Binding-site contacts:
Ligand atom O6 contacts residue ALA706 of chain 1.A at 4.3 Å.
Ligand atom C2 contacts residue ASN1074 of chain 1.A at 2.5 Å.
Ligand atom C8 contacts residue LYS1073 of chain 1.A at 4.4 Å.
Ligand atom C8 contacts residue ASN1074 of chain 1.A at 4.0 Å.
Ligand atom O5 contacts residue ASN1074 of chain 1.A at 2.3 Å (h-bond).
Ligand atom O5 contacts residue ALA706 of chain 1.A at 4.4 Å.
Ligand atom C5 contacts residue ASN1074 of chain 1.A at 3.6 Å.
Ligand atom N2 contacts residue ASN1074 of chain 1.A at 3.1 Å (h-bond).
Ligand atom C7 contacts residue ASN1074 of chain 1.A at 3.5 Å.
Ligand atom O7 contacts residue ASN1074 of chain 1.A at 3.5 Å (h-bond).
Ligand atom C1 contacts residue ASN1074 of chain 1.A at 1.5 Å.
Ligand atom C5 contacts residue ALA706 of chain 1.A at 3.9 Å (hydrophobic).
Ligand atom C1 contacts residue ALA706 of chain 1.A at 4.5 Å (hydrophobic).
Ligand atom C4 contacts residue ASN1074 of chain 1.A at 4.2 Å.
Ligand atom C8 contacts residue GLU1072 of chain 1.A at 3.4 Å.
Ligand atom C3 contacts residue ASN1074 of chain 1.A at 3.8 Å.

The protein below binds the small molecule below.
Small molecule (SMILES): CC(=O)N[C@@H]1[C@@H](O)[C@H](O)[C@@H](CO)O[C@H]1O

Sequence of chain 1.A:
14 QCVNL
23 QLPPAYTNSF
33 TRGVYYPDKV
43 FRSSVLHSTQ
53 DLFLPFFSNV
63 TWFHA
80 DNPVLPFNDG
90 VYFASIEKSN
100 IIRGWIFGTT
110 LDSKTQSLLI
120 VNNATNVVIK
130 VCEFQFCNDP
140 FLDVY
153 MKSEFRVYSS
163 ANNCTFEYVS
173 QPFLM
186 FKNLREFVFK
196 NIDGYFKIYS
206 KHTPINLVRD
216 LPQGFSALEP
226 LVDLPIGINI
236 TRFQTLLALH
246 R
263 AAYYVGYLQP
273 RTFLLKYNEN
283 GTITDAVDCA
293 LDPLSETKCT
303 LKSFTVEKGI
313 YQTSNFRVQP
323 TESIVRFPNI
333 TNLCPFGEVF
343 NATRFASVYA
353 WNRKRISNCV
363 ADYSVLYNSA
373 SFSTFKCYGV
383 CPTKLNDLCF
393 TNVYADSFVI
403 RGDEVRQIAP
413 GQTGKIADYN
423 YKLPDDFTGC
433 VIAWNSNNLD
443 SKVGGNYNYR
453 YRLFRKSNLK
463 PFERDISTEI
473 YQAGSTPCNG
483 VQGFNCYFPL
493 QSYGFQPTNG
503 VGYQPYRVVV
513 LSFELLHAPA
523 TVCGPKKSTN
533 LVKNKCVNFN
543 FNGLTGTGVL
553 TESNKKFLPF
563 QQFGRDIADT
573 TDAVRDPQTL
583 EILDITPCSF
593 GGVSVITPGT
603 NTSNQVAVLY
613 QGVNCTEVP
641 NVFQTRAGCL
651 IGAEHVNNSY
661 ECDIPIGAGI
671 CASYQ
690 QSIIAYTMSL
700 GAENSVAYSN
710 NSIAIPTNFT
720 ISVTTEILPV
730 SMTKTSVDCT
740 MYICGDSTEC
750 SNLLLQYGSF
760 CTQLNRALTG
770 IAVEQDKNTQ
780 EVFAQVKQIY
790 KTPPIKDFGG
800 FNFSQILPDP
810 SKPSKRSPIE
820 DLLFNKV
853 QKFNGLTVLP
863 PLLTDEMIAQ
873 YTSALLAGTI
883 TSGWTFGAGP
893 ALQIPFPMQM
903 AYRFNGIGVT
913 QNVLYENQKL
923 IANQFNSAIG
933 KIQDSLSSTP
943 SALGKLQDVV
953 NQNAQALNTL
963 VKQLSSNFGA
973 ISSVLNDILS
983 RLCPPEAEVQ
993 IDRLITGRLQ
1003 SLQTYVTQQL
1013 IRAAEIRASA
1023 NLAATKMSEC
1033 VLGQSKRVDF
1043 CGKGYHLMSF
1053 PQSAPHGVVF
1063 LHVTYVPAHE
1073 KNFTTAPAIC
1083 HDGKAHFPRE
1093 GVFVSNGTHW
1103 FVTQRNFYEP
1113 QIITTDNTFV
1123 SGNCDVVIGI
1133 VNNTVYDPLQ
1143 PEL